This protein binds this small molecule.
Small molecule (SMILES): CC(=O)N[C@@H]1[C@@H](O)[C@H](O)[C@@H](CO)O[C@H]1O

Sequence of chain 1.D:
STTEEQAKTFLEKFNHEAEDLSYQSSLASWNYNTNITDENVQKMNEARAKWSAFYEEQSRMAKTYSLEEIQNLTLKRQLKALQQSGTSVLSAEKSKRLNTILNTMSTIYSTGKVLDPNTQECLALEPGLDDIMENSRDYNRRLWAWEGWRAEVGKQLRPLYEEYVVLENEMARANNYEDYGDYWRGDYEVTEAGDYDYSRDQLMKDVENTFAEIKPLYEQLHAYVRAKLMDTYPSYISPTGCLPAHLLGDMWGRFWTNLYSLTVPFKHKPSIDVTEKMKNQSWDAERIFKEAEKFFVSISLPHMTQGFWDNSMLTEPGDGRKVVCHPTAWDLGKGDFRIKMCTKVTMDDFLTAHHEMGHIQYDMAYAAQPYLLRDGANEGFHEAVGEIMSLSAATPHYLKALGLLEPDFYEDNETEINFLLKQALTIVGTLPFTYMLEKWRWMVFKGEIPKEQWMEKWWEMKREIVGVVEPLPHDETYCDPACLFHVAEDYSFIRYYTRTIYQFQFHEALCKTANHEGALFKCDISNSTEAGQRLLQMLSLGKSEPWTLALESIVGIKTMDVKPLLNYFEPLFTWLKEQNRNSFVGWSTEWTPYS

Binding-site contacts:
Ligand atom C5 contacts residue GLU294 of chain 1.D at 3.9 Å.
Ligand atom O5 contacts residue GLU294 of chain 1.D at 3.5 Å (salt-bridge).
Ligand atom C7 contacts residue ASN298 of chain 1.D at 3.6 Å.
Ligand atom O5 contacts residue LYS295 of chain 1.D at 4.3 Å.
Ligand atom C1 contacts residue ASN298 of chain 1.D at 1.4 Å.
Ligand atom C6 contacts residue LYS295 of chain 1.D at 3.9 Å.
Ligand atom C3 contacts residue ASN298 of chain 1.D at 3.6 Å.
Ligand atom O3 contacts residue ASN298 of chain 1.D at 3.7 Å.
Ligand atom O5 contacts residue ASN298 of chain 1.D at 2.3 Å (h-bond).
Ligand atom O7 contacts residue ASN298 of chain 1.D at 4.3 Å.
Ligand atom C5 contacts residue LYS295 of chain 1.D at 4.0 Å.
Ligand atom C6 contacts residue GLU294 of chain 1.D at 3.3 Å.
Ligand atom C5 contacts residue ASN298 of chain 1.D at 3.6 Å.
Ligand atom C2 contacts residue ASN298 of chain 1.D at 2.4 Å.
Ligand atom C8 contacts residue ASN298 of chain 1.D at 3.9 Å.
Ligand atom C1 contacts residue LYS295 of chain 1.D at 4.1 Å.
Ligand atom C4 contacts residue ASN298 of chain 1.D at 4.2 Å.
Ligand atom N2 contacts residue ASN298 of chain 1.D at 3.4 Å (h-bond).
Ligand atom O6 contacts residue GLU294 of chain 1.D at 2.4 Å (salt-bridge).
Ligand atom O6 contacts residue ASN298 of chain 1.D at 4.5 Å.